This small molecule binds to this protein.
Small molecule (SMILES): CC(=O)N[C@H]1[C@H](O[C@H]2[C@H](O)[C@@H](NC(C)=O)CO[C@@H]2CO)O[C@H](CO)[C@@H](O)[C@@H]1O

Binding-site contacts:
Ligand atom C1 contacts residue ASN444 of chain 1.A at 1.4 Å.
Ligand atom O6 contacts residue ASN444 of chain 1.A at 2.8 Å (h-bond).
Ligand atom C5 contacts residue ASN444 of chain 1.A at 3.5 Å.
Ligand atom O5 contacts residue GLN443 of chain 1.A at 4.0 Å.
Ligand atom O6 contacts residue PHE440 of chain 1.A at 3.4 Å.
Ligand atom C1 contacts residue GLN443 of chain 1.A at 3.6 Å.
Ligand atom C8 contacts residue LEU15 of chain 1.A at 4.0 Å (hydrophobic).
Ligand atom C7 contacts residue ASN444 of chain 1.A at 4.0 Å.
Ligand atom C4 contacts residue ASN444 of chain 1.A at 4.1 Å.
Ligand atom O7 contacts residue ALA161 of chain 1.A at 3.4 Å (h-bond).
Ligand atom N2 contacts residue ALA161 of chain 1.A at 4.1 Å.
Ligand atom C8 contacts residue MET162 of chain 1.A at 4.4 Å (hydrophobic).
Ligand atom C5 contacts residue GLN443 of chain 1.A at 4.0 Å.
Ligand atom O4 contacts residue GLN443 of chain 1.A at 4.3 Å.
Ligand atom N2 contacts residue ASN444 of chain 1.A at 3.2 Å (h-bond).
Ligand atom C6 contacts residue PHE440 of chain 1.A at 4.2 Å (hydrophobic).
Ligand atom O5 contacts residue ASN444 of chain 1.A at 2.1 Å (h-bond).
Ligand atom C8 contacts residue ALA161 of chain 1.A at 3.5 Å (hydrophobic).
Ligand atom C3 contacts residue ASN444 of chain 1.A at 3.8 Å.
Ligand atom O6 contacts residue GLN443 of chain 1.A at 4.2 Å.
Ligand atom C4 contacts residue GLN443 of chain 1.A at 3.9 Å.
Ligand atom O7 contacts residue ASN444 of chain 1.A at 4.2 Å.
Ligand atom C7 contacts residue ALA161 of chain 1.A at 3.4 Å (hydrophobic).
Ligand atom C2 contacts residue ASN444 of chain 1.A at 2.6 Å.
Ligand atom C6 contacts residue ASN444 of chain 1.A at 3.8 Å.
Ligand atom C6 contacts residue GLN443 of chain 1.A at 3.3 Å.

Sequence of chain 1.A:
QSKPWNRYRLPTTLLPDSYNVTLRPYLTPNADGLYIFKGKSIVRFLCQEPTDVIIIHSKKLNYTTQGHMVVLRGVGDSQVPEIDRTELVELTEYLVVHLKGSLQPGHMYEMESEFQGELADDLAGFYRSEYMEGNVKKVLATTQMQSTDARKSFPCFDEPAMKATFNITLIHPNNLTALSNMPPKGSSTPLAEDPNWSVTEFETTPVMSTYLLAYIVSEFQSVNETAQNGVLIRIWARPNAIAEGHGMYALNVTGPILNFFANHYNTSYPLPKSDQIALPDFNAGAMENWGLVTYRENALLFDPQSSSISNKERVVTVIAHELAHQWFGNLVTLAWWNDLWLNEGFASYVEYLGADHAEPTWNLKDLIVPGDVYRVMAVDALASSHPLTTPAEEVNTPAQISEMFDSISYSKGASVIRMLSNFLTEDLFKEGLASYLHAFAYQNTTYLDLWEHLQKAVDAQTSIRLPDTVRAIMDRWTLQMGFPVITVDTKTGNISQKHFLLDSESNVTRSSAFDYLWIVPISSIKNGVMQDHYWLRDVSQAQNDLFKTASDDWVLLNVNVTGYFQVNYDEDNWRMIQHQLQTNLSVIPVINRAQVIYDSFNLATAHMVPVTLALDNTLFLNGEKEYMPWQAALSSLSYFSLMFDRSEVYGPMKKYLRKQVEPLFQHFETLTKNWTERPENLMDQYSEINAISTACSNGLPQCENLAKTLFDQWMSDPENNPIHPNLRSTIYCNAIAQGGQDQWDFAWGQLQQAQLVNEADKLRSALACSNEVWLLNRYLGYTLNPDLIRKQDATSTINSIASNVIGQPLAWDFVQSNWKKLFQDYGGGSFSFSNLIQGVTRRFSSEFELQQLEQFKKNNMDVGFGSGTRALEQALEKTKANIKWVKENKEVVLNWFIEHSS